A protein and the small-molecule ligand that binds it are described below.
Small molecule (SMILES): [H]/N=C(/N)c1ccc(C[C@H](NS(=O)(=O)c2ccc(C)cc2)C(=O)N2CCCCC2)cc1

Binding-site contacts:
Ligand atom CE2 contacts residue GLY230 of chain 1.B at 3.2 Å.
Ligand atom C1 contacts residue GLY228 of chain 1.B at 3.7 Å.
Ligand atom CE1 contacts residue TRP227 of chain 1.B at 3.7 Å (hydrophobic).
Ligand atom CD1 contacts residue SER205 of chain 1.B at 3.7 Å.
Ligand atom CF contacts residue ALA200 of chain 1.B at 3.7 Å (hydrophobic).
Ligand atom C41 contacts residue TYR47 of chain 1.B at 3.4 Å (hydrophobic).
Ligand atom O contacts residue GLY228 of chain 1.B at 3.2 Å (h-bond).
Ligand atom C21 contacts residue TRP50 of chain 1.B at 3.6 Å (hydrophobic).
Ligand atom C6 contacts residue GLY228 of chain 1.B at 3.2 Å.
Ligand atom CZ contacts residue TRP227 of chain 1.B at 3.4 Å (hydrophobic).
Ligand atom CB contacts residue GLU202 of chain 1.B at 3.9 Å.
Ligand atom CD2 contacts residue GLY230 of chain 1.B at 3.4 Å.
Ligand atom NG1 contacts residue ALA200 of chain 1.B at 2.9 Å (h-bond).
Ligand atom C61 contacts residue HIS43 of chain 1.B at 3.5 Å.
Ligand atom O2S contacts residue TRP50 of chain 1.B at 3.7 Å.
Ligand atom CE2 contacts residue TRP227 of chain 1.B at 3.8 Å (hydrophobic).
Ligand atom NG2 contacts residue TRP227 of chain 1.B at 2.8 Å (h-bond).
Ligand atom C31 contacts residue TRP50 of chain 1.B at 3.1 Å (hydrophobic).
Ligand atom C51 contacts residue HIS43 of chain 1.B at 3.7 Å.
Ligand atom CD2 contacts residue GLY228 of chain 1.B at 3.5 Å.
Ligand atom O1S contacts residue GLU229 of chain 1.B at 3.9 Å.
Ligand atom NG1 contacts residue ASP199 of chain 1.B at 3.2 Å (salt-bridge).
Ligand atom NG2 contacts residue ALA200 of chain 1.B at 3.6 Å.
Ligand atom O contacts residue TRP227 of chain 1.B at 3.0 Å.
Ligand atom S contacts residue GLY228 of chain 1.B at 3.4 Å (h-bond).
Ligand atom O1S contacts residue GLY230 of chain 1.B at 3.7 Å.
Ligand atom CA contacts residue GLY228 of chain 1.B at 3.9 Å.
Ligand atom C51 contacts residue LEU96 of chain 1.B at 3.6 Å (hydrophobic).
Ligand atom NG1 contacts residue TRP227 of chain 1.B at 3.6 Å (h-bond).
Ligand atom NG1 contacts residue CYS201 of chain 1.B at 3.8 Å.
Ligand atom O1S contacts residue GLY228 of chain 1.B at 3.0 Å (h-bond).
Ligand atom NG2 contacts residue PHE239 of chain 1.B at 3.8 Å.
Ligand atom CF contacts residue TRP227 of chain 1.B at 3.0 Å (hydrophobic).
Ligand atom NG2 contacts residue VAL225 of chain 1.B at 3.4 Å.
Ligand atom CE2 contacts residue GLY228 of chain 1.B at 3.5 Å.
Ligand atom C31 contacts residue TYR47 of chain 1.B at 3.7 Å (hydrophobic).
Ligand atom N contacts residue GLY228 of chain 1.B at 2.8 Å (h-bond).
Ligand atom CZ contacts residue GLY228 of chain 1.B at 3.6 Å.
Ligand atom CZ contacts residue CYS201 of chain 1.B at 3.9 Å (hydrophobic).
Ligand atom CE1 contacts residue SER226 of chain 1.B at 3.7 Å.

Sequence of chain 1.B:
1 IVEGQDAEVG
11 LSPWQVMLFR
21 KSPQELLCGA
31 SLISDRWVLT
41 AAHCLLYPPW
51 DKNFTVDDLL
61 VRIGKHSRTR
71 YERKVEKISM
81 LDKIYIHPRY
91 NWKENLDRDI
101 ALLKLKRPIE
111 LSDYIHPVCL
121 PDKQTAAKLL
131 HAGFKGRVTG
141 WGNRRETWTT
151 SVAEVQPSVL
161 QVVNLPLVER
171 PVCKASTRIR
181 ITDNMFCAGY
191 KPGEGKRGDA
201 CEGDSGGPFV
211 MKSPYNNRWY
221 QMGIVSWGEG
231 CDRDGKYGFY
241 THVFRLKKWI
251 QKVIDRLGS